The protein below binds the small molecule below.
Small molecule (SMILES): CC(=O)N[C@@H]1[C@@H](O)[C@H](O)[C@@H](CO)O[C@H]1O

Sequence of chain 1.A:
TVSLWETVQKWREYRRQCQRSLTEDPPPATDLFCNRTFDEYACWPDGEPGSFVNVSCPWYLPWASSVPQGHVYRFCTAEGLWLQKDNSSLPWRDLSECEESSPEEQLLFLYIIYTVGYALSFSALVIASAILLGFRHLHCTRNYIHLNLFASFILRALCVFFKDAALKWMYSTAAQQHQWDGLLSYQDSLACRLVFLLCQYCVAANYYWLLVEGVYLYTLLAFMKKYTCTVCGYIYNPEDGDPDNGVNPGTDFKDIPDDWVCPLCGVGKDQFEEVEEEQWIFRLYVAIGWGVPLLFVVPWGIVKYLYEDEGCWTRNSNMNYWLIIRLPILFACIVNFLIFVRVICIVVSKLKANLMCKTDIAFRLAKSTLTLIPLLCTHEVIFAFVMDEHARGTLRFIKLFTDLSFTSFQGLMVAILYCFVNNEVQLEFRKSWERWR

Sequence of chain 1.C:
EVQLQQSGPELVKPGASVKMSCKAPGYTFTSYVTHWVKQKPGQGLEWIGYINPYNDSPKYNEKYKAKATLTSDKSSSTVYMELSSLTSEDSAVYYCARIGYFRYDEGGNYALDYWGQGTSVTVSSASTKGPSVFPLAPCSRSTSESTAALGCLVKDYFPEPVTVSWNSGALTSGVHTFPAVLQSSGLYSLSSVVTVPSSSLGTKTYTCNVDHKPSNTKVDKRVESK

Binding-site contacts:
Ligand atom O5 contacts residue PHE57 of chain 1.A at 4.2 Å.
Ligand atom N2 contacts residue ASN59 of chain 1.A at 2.8 Å (h-bond).
Ligand atom C4 contacts residue ASN59 of chain 1.A at 4.3 Å.
Ligand atom C6 contacts residue TYR78 of chain 1.A at 4.4 Å (hydrophobic).
Ligand atom N2 contacts residue ASP105 of chain 1.C at 4.5 Å.
Ligand atom C8 contacts residue PHE57 of chain 1.A at 4.5 Å (hydrophobic).
Ligand atom C3 contacts residue ASN59 of chain 1.A at 3.8 Å.
Ligand atom C3 contacts residue ASP105 of chain 1.C at 3.7 Å.
Ligand atom C5 contacts residue ASN59 of chain 1.A at 3.7 Å.
Ligand atom C1 contacts residue PHE57 of chain 1.A at 3.8 Å (hydrophobic).
Ligand atom C2 contacts residue ASN59 of chain 1.A at 2.4 Å.
Ligand atom C7 contacts residue ASN59 of chain 1.A at 3.3 Å.
Ligand atom O6 contacts residue PHE57 of chain 1.A at 3.9 Å.
Ligand atom O4 contacts residue ASP105 of chain 1.C at 3.8 Å.
Ligand atom O5 contacts residue ASN59 of chain 1.A at 2.4 Å (h-bond).
Ligand atom C4 contacts residue ASP105 of chain 1.C at 4.4 Å.
Ligand atom O5 contacts residue TYR78 of chain 1.A at 4.3 Å.
Ligand atom O3 contacts residue ASP105 of chain 1.C at 3.6 Å.
Ligand atom C5 contacts residue PHE57 of chain 1.A at 4.2 Å (hydrophobic).
Ligand atom O7 contacts residue ASN59 of chain 1.A at 3.9 Å.
Ligand atom N2 contacts residue PHE57 of chain 1.A at 4.2 Å.
Ligand atom O6 contacts residue TYR78 of chain 1.A at 3.8 Å.
Ligand atom C8 contacts residue ASN59 of chain 1.A at 3.9 Å.
Ligand atom C1 contacts residue ASN59 of chain 1.A at 1.4 Å.